Binding-site contacts:
Ligand atom N2 contacts residue PHE97 of chain 3.A at 3.6 Å.
Ligand atom C5 contacts residue NAD1 of chain 3.B at 3.8 Å.
Ligand atom C2 contacts residue NAD1 of chain 3.B at 4.2 Å.
Ligand atom C10 contacts residue MET199 of chain 3.A at 3.5 Å (hydrophobic).
Ligand atom C1 contacts residue MET161 of chain 3.A at 4.4 Å (hydrophobic).
Ligand atom O contacts residue GLY96 of chain 3.A at 3.5 Å (h-bond).
Ligand atom C7 contacts residue ALA198 of chain 3.A at 4.3 Å (hydrophobic).
Ligand atom O1 contacts residue PHE97 of chain 3.A at 4.3 Å.
Ligand atom C3 contacts residue MET199 of chain 3.A at 4.4 Å (hydrophobic).
Ligand atom N3 contacts residue PHE97 of chain 3.A at 4.2 Å.
Ligand atom S contacts residue MET161 of chain 3.A at 3.9 Å.
Ligand atom S contacts residue GLY96 of chain 3.A at 3.4 Å (h-bond).
Ligand atom C contacts residue PHE149 of chain 3.A at 3.7 Å (hydrophobic).
Ligand atom C5 contacts residue GLY96 of chain 3.A at 3.4 Å.
Ligand atom C1 contacts residue NAD1 of chain 3.B at 3.6 Å.
Ligand atom C2 contacts residue TYR158 of chain 3.A at 4.0 Å (hydrophobic).
Ligand atom C9 contacts residue PHE97 of chain 3.A at 4.1 Å (hydrophobic).
Ligand atom C4 contacts residue NAD1 of chain 3.B at 3.5 Å.
Ligand atom C contacts residue TYR158 of chain 3.A at 4.2 Å (hydrophobic).
Ligand atom C8 contacts residue MET98 of chain 3.A at 4.1 Å (hydrophobic).
Ligand atom C10 contacts residue ALA198 of chain 3.A at 4.5 Å (hydrophobic).
Ligand atom S contacts residue NAD1 of chain 3.B at 3.4 Å (h-bond).
Ligand atom S contacts residue PHE97 of chain 3.A at 4.3 Å.
Ligand atom C contacts residue MET161 of chain 3.A at 4.3 Å (hydrophobic).
Ligand atom C6 contacts residue GLY96 of chain 3.A at 3.7 Å.
Ligand atom O contacts residue MET98 of chain 3.A at 3.6 Å (h-bond).
Ligand atom O contacts residue MET161 of chain 3.A at 3.5 Å.
Ligand atom C4 contacts residue MET161 of chain 3.A at 3.9 Å (hydrophobic).
Ligand atom C9 contacts residue MET98 of chain 3.A at 3.9 Å (hydrophobic).
Ligand atom C10 contacts residue ILE202 of chain 3.A at 3.5 Å (hydrophobic).
Ligand atom N2 contacts residue MET161 of chain 3.A at 4.1 Å.
Ligand atom N1 contacts residue NAD1 of chain 3.B at 2.7 Å (h-bond).
Ligand atom N3 contacts residue MET98 of chain 3.A at 3.0 Å (h-bond).
Ligand atom N1 contacts residue MET161 of chain 3.A at 3.8 Å.
Ligand atom C2 contacts residue MET199 of chain 3.A at 4.3 Å (hydrophobic).
Ligand atom C contacts residue NAD1 of chain 3.B at 3.7 Å.
Ligand atom N2 contacts residue MET98 of chain 3.A at 3.1 Å (h-bond).
Ligand atom C6 contacts residue PHE97 of chain 3.A at 4.3 Å (hydrophobic).
Ligand atom C8 contacts residue PHE97 of chain 3.A at 4.1 Å (hydrophobic).
Ligand atom O contacts residue PHE97 of chain 3.A at 3.3 Å.

This small molecule binds to this protein.
Small molecule (SMILES): Cc1cc(C)nc(SCc2cc(C(N)=O)no2)n1

Sequence of chain 3.A:
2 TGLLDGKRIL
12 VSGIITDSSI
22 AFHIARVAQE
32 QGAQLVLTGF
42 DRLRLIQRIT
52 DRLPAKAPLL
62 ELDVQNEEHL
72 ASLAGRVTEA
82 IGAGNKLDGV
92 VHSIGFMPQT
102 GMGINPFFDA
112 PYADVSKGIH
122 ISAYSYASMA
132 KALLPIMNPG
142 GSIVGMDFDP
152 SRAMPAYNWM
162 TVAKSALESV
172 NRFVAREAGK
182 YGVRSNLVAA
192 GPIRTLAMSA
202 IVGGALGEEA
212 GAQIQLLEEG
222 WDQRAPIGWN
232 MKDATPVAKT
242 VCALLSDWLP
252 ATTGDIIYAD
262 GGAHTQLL